Sequence of chain 1.B:
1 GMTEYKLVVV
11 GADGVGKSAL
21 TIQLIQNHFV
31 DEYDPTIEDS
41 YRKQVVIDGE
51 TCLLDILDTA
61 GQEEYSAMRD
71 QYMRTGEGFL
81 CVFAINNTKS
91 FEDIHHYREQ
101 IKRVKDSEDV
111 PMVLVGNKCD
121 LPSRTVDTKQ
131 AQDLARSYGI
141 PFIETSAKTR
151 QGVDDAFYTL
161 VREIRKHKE

The protein below binds the small molecule below.
Small molecule (SMILES): Cc1cccc2cccc(N3CCc4c(nc(OC[C@@H]5CCCN5C)nc4N4[C@@H]5CC[C@H]4CNC5)C3)c12

Binding-site contacts:
Ligand atom C28 contacts residue GLU63 of chain 1.B at 3.5 Å.
Ligand atom C05 contacts residue GLN100 of chain 1.B at 3.5 Å.
Ligand atom C15 contacts residue GLU63 of chain 1.B at 3.6 Å.
Ligand atom N35 contacts residue ASP13 of chain 1.B at 2.9 Å (salt-bridge).
Ligand atom C24 contacts residue GLU63 of chain 1.B at 3.5 Å.
Ligand atom C34 contacts residue ASP13 of chain 1.B at 3.3 Å.
Ligand atom C18 contacts residue GLU63 of chain 1.B at 3.2 Å.
Ligand atom C32 contacts residue ASP13 of chain 1.B at 3.5 Å.
Ligand atom C16 contacts residue TYR65 of chain 1.B at 3.4 Å (hydrophobic).
Ligand atom C08 contacts residue ARG103 of chain 1.B at 3.5 Å.
Ligand atom C08 contacts residue TYR65 of chain 1.B at 3.6 Å (hydrophobic).
Ligand atom N17 contacts residue GLU63 of chain 1.B at 3.4 Å.
Ligand atom C22 contacts residue ASP93 of chain 1.B at 3.4 Å.
Ligand atom C32 contacts residue TYR97 of chain 1.B at 3.4 Å (hydrophobic).
Ligand atom C06 contacts residue GLN100 of chain 1.B at 3.6 Å.
Ligand atom N17 contacts residue HIS96 of chain 1.B at 2.8 Å (h-bond).
Ligand atom C04 contacts residue ILE101 of chain 1.B at 3.6 Å (hydrophobic).
Ligand atom C07 contacts residue ASP70 of chain 1.B at 3.4 Å.
Ligand atom C31 contacts residue GLY11 of chain 1.B at 3.3 Å.
Ligand atom C09 contacts residue TYR65 of chain 1.B at 3.5 Å (hydrophobic).
Ligand atom C31 contacts residue ASP13 of chain 1.B at 3.6 Å.
Ligand atom N25 contacts residue GLU63 of chain 1.B at 3.0 Å (salt-bridge).
Ligand atom C08 contacts residue ASP70 of chain 1.B at 3.1 Å.
Ligand atom O19 contacts residue GLU63 of chain 1.B at 3.0 Å (salt-bridge).
Ligand atom C18 contacts residue HIS96 of chain 1.B at 3.5 Å.
Ligand atom C05 contacts residue MET73 of chain 1.B at 3.4 Å (hydrophobic).
Ligand atom C31 contacts residue TYR97 of chain 1.B at 3.2 Å (hydrophobic).
Ligand atom C06 contacts residue MET73 of chain 1.B at 3.5 Å (hydrophobic).
Ligand atom C09 contacts residue GLU64 of chain 1.B at 3.6 Å.
Ligand atom C36 contacts residue ASP13 of chain 1.B at 3.6 Å.
Ligand atom C20 contacts residue GLU63 of chain 1.B at 3.3 Å.
Ligand atom C15 contacts residue TYR65 of chain 1.B at 3.6 Å (hydrophobic).
Ligand atom C07 contacts residue ARG103 of chain 1.B at 3.6 Å.
Ligand atom O19 contacts residue HIS96 of chain 1.B at 3.3 Å (h-bond).
Ligand atom N17 contacts residue TYR65 of chain 1.B at 3.0 Å (h-bond).
Ligand atom N27 contacts residue GLU63 of chain 1.B at 3.5 Å.
Ligand atom C36 contacts residue GLY61 of chain 1.B at 3.4 Å.
Ligand atom C01 contacts residue TYR97 of chain 1.B at 3.4 Å (hydrophobic).
Ligand atom N27 contacts residue TYR97 of chain 1.B at 3.4 Å (h-bond).
Ligand atom N35 contacts residue GLY61 of chain 1.B at 2.7 Å (h-bond).